Sequence of chain 3.A:
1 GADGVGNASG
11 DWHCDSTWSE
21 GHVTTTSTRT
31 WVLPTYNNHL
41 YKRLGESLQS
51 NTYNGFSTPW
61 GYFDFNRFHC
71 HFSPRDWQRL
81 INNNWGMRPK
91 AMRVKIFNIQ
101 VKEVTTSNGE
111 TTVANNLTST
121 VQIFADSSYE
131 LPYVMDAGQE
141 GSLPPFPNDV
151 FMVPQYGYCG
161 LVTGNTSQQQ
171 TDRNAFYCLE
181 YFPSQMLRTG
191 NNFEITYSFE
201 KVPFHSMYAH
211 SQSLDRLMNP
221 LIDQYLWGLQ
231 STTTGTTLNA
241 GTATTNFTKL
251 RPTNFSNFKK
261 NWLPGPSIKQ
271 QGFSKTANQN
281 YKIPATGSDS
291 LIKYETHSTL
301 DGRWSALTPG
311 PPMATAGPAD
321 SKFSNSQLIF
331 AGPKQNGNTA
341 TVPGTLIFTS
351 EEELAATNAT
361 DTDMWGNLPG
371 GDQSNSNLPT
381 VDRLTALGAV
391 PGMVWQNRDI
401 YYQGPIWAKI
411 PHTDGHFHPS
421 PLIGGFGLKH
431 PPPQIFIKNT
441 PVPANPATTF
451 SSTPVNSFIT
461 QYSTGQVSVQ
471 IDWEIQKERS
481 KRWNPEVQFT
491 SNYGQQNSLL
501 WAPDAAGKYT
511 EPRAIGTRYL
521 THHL

This protein binds this small molecule.
Small molecule (SMILES): Nc1ncnc2c1ncn2[C@H]1C[C@H](O)[C@@H](COP(=O)(O)O)O1

Binding-site contacts:
Ligand atom P contacts residue HIS416 of chain 3.A at 4.0 Å.
Ligand atom O2P contacts residue PRO419 of chain 3.A at 4.2 Å.
Ligand atom O4' contacts residue HIS418 of chain 3.A at 4.1 Å.
Ligand atom N6 contacts residue GLY425 of chain 3.A at 4.1 Å.
Ligand atom C2 contacts residue PRO419 of chain 3.A at 4.0 Å (hydrophobic).
Ligand atom N3 contacts residue PRO419 of chain 3.A at 4.3 Å.
Ligand atom C5 contacts residue PRO203 of chain 3.A at 4.3 Å (hydrophobic).
Ligand atom O1P contacts residue HIS416 of chain 3.A at 4.2 Å.
Ligand atom N1 contacts residue PRO419 of chain 3.A at 3.5 Å (h-bond).
Ligand atom C5 contacts residue PRO419 of chain 3.A at 3.7 Å (hydrophobic).
Ligand atom C6 contacts residue PRO419 of chain 3.A at 3.2 Å (hydrophobic).
Ligand atom N6 contacts residue PRO419 of chain 3.A at 3.4 Å (h-bond).
Ligand atom N3 contacts residue PRO203 of chain 3.A at 4.4 Å.
Ligand atom N1 contacts residue GLY427 of chain 3.A at 2.7 Å (h-bond).
Ligand atom C4 contacts residue PRO419 of chain 3.A at 4.2 Å (hydrophobic).
Ligand atom N6 contacts residue PHE426 of chain 3.A at 3.8 Å.
Ligand atom C1' contacts residue HIS418 of chain 3.A at 4.1 Å.
Ligand atom N7 contacts residue HIS418 of chain 3.A at 4.4 Å.
Ligand atom C2' contacts residue PRO203 of chain 3.A at 4.0 Å (hydrophobic).
Ligand atom N6 contacts residue SER420 of chain 3.A at 4.0 Å.
Ligand atom C2 contacts residue VAL202 of chain 3.A at 4.3 Å (hydrophobic).
Ligand atom C5 contacts residue SER420 of chain 3.A at 4.3 Å.
Ligand atom N6 contacts residue GLY427 of chain 3.A at 2.8 Å (h-bond).
Ligand atom N9 contacts residue HIS418 of chain 3.A at 4.3 Å.
Ligand atom N9 contacts residue PRO203 of chain 3.A at 4.2 Å.
Ligand atom O2P contacts residue HIS416 of chain 3.A at 2.8 Å (h-bond).
Ligand atom C6 contacts residue SER420 of chain 3.A at 4.3 Å.
Ligand atom O4' contacts residue PRO419 of chain 3.A at 4.3 Å.
Ligand atom C6 contacts residue PRO203 of chain 3.A at 4.4 Å (hydrophobic).
Ligand atom C6 contacts residue GLY427 of chain 3.A at 3.7 Å.
Ligand atom C6 contacts residue VAL202 of chain 3.A at 3.9 Å (hydrophobic).
Ligand atom N6 contacts residue VAL202 of chain 3.A at 4.0 Å.
Ligand atom C2 contacts residue GLY427 of chain 3.A at 3.4 Å.
Ligand atom N1 contacts residue VAL202 of chain 3.A at 3.7 Å.
Ligand atom N7 contacts residue PRO419 of chain 3.A at 4.3 Å.
Ligand atom O5' contacts residue PRO419 of chain 3.A at 3.9 Å.
Ligand atom C8 contacts residue PRO203 of chain 3.A at 4.4 Å (hydrophobic).
Ligand atom C8 contacts residue HIS418 of chain 3.A at 3.7 Å.
Ligand atom N7 contacts residue SER420 of chain 3.A at 3.9 Å.
Ligand atom C4 contacts residue PRO203 of chain 3.A at 4.2 Å (hydrophobic).